Binding-site contacts:
Ligand atom C12 contacts residue 25G1 of chain 2.H at 3.7 Å.
Ligand atom C11 contacts residue 25G1 of chain 2.G at 3.5 Å.
Ligand atom C12 contacts residue LEU190 of chain 2.B at 3.8 Å (hydrophobic).
Ligand atom C20 contacts residue 25G1 of chain 2.H at 3.6 Å.
Ligand atom C30 contacts residue 25G1 of chain 2.H at 3.8 Å.
Ligand atom C14 contacts residue LEU190 of chain 2.B at 3.6 Å (hydrophobic).
Ligand atom C05 contacts residue 25G1 of chain 2.H at 3.7 Å.
Ligand atom N31 contacts residue LEU44 of chain 2.B at 3.8 Å.
Ligand atom C25 contacts residue PHE186 of chain 2.A at 3.8 Å (hydrophobic).
Ligand atom C14 contacts residue 25G1 of chain 2.H at 3.5 Å.
Ligand atom N13 contacts residue LEU190 of chain 2.B at 3.9 Å.
Ligand atom N31 contacts residue THR192 of chain 2.B at 3.3 Å (h-bond).
Ligand atom C06 contacts residue ILE102 of chain 2.A at 3.8 Å (hydrophobic).
Ligand atom C29 contacts residue PHE186 of chain 2.A at 3.6 Å (hydrophobic).
Ligand atom C21 contacts residue 25G1 of chain 2.H at 3.5 Å.
Ligand atom C25 contacts residue LEU76 of chain 2.A at 3.7 Å (hydrophobic).
Ligand atom C07 contacts residue LEU107 of chain 2.A at 3.8 Å (hydrophobic).
Ligand atom C30 contacts residue PRO189 of chain 2.A at 3.7 Å (hydrophobic).
Ligand atom N33 contacts residue PRO189 of chain 2.A at 3.5 Å.
Ligand atom C04 contacts residue TRP106 of chain 2.A at 3.8 Å (hydrophobic).
Ligand atom N34 contacts residue PRO189 of chain 2.A at 3.6 Å.
Ligand atom C10 contacts residue 25G1 of chain 2.G at 3.3 Å.
Ligand atom C25 contacts residue PHE73 of chain 2.A at 3.6 Å (hydrophobic).
Ligand atom C28 contacts residue ILE41 of chain 2.A at 3.7 Å (hydrophobic).
Ligand atom C29 contacts residue PHE73 of chain 2.A at 3.5 Å (hydrophobic).
Ligand atom C22 contacts residue 25G1 of chain 2.H at 3.3 Å.
Ligand atom N16 contacts residue LEU190 of chain 2.B at 3.8 Å.
Ligand atom O15 contacts residue 25G1 of chain 2.G at 3.4 Å.
Ligand atom C29 contacts residue ILE41 of chain 2.A at 3.6 Å (hydrophobic).
Ligand atom C04 contacts residue 25G1 of chain 2.H at 3.7 Å.
Ligand atom C19 contacts residue PRO189 of chain 2.B at 3.6 Å (hydrophobic).
Ligand atom N32 contacts residue 25G1 of chain 2.H at 3.4 Å.
Ligand atom C27 contacts residue LEU190 of chain 2.B at 3.7 Å (hydrophobic).
Ligand atom N32 contacts residue PRO189 of chain 2.A at 3.4 Å.
Ligand atom N16 contacts residue 25G1 of chain 2.H at 3.8 Å.
Ligand atom O15 contacts residue 25G1 of chain 2.H at 3.3 Å.
Ligand atom C26 contacts residue LEU76 of chain 2.A at 3.5 Å (hydrophobic).
Ligand atom C20 contacts residue PRO189 of chain 2.B at 3.4 Å (hydrophobic).
Ligand atom N34 contacts residue LEU44 of chain 2.B at 3.6 Å.
Ligand atom N32 contacts residue LEU190 of chain 2.A at 3.8 Å.

Sequence of chain 2.A:
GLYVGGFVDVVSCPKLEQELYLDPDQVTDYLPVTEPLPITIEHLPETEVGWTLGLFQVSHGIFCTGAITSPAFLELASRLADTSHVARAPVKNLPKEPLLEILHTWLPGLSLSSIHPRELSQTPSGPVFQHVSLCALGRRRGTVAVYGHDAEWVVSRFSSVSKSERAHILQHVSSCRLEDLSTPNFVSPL

A protein and the small-molecule ligand that binds it are described below.
Small molecule (SMILES): O=C(Nc1ccc(-c2nnn[nH]2)cc1Cc1ccccc1)c1cccc(CC2CCCCC2)n1

Sequence of chain 2.B:
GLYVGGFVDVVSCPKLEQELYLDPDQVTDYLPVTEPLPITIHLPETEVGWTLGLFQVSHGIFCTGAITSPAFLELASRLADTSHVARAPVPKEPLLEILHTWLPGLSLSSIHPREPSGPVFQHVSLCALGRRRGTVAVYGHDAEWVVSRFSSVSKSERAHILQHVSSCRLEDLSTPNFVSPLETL